Binding-site contacts:
Ligand atom C8 contacts residue ASN211 of chain 1.A at 4.4 Å.
Ligand atom C5 contacts residue ASN211 of chain 1.A at 3.7 Å.
Ligand atom C2 contacts residue ASN211 of chain 1.A at 2.5 Å.
Ligand atom O7 contacts residue ASN211 of chain 1.A at 3.2 Å (h-bond).
Ligand atom C4 contacts residue ASN211 of chain 1.A at 4.2 Å.
Ligand atom O5 contacts residue ASN211 of chain 1.A at 2.4 Å (h-bond).
Ligand atom C3 contacts residue ASN211 of chain 1.A at 3.8 Å.
Ligand atom C1 contacts residue ASN211 of chain 1.A at 1.4 Å.
Ligand atom C7 contacts residue ASN211 of chain 1.A at 3.2 Å.
Ligand atom N2 contacts residue ASN211 of chain 1.A at 2.9 Å (h-bond).

Sequence of chain 1.A:
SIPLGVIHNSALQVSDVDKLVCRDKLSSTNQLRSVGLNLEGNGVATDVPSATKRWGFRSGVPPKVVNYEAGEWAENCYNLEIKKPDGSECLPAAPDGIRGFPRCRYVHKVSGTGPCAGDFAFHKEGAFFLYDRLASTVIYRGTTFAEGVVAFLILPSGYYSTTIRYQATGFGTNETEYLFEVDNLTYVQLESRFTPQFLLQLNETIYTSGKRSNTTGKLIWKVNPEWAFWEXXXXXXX

This small molecule binds to this protein.
Small molecule (SMILES): CC(=O)N[C@@H]1[C@@H](O)[C@H](O)[C@@H](CO)O[C@H]1O